Sequence of chain 1.A:
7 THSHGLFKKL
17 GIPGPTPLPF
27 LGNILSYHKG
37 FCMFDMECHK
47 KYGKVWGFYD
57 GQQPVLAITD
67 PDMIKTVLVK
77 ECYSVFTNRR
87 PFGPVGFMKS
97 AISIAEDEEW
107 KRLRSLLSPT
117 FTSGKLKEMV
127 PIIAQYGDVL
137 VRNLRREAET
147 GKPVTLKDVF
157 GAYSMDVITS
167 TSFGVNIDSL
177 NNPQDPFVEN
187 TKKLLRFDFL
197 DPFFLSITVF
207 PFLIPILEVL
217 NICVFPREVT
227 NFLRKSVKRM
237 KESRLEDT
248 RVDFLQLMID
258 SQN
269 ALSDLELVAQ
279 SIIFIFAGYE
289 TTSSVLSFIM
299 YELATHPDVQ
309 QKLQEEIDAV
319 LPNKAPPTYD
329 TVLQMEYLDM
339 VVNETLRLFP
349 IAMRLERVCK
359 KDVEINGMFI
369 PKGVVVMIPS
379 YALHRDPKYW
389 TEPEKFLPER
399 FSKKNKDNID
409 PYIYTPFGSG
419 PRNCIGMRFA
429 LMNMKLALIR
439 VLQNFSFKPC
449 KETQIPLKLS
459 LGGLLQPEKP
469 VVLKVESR

Binding-site contacts:
Ligand atom C47 contacts residue PHE88 of chain 1.A at 3.8 Å (hydrophobic).
Ligand atom C24 contacts residue PHE284 of chain 1.A at 3.6 Å (hydrophobic).
Ligand atom O37 contacts residue THR289 of chain 1.A at 3.9 Å.
Ligand atom C23 contacts residue LEU191 of chain 1.A at 3.9 Å (hydrophobic).
Ligand atom C21 contacts residue ILE281 of chain 1.A at 3.8 Å (hydrophobic).
Ligand atom C03 contacts residue ARG86 of chain 1.A at 3.9 Å.
Ligand atom C46 contacts residue PHE88 of chain 1.A at 3.5 Å (hydrophobic).
Ligand atom N05 contacts residue GLU354 of chain 1.A at 3.6 Å (salt-bridge).
Ligand atom C34 contacts residue ALA285 of chain 1.A at 3.8 Å (hydrophobic).
Ligand atom C19 contacts residue ILE100 of chain 1.A at 3.7 Å (hydrophobic).
Ligand atom C34 contacts residue HEM1 of chain 1.B at 2.6 Å.
Ligand atom C38 contacts residue ARG85 of chain 1.A at 3.7 Å.
Ligand atom C33 contacts residue HEM1 of chain 1.B at 4.0 Å.
Ligand atom C26 contacts residue PHE221 of chain 1.A at 3.6 Å (hydrophobic).
Ligand atom C18 contacts residue PHE88 of chain 1.A at 3.9 Å (hydrophobic).
Ligand atom C42 contacts residue HEM1 of chain 1.B at 3.6 Å.
Ligand atom C36 contacts residue HEM1 of chain 1.B at 3.0 Å.
Ligand atom C32 contacts residue ALA285 of chain 1.A at 3.9 Å (hydrophobic).
Ligand atom C36 contacts residue THR289 of chain 1.A at 3.7 Å.
Ligand atom C27 contacts residue PHE221 of chain 1.A at 3.6 Å (hydrophobic).
Ligand atom C25 contacts residue LEU190 of chain 1.A at 3.4 Å (hydrophobic).
Ligand atom N35 contacts residue HEM1 of chain 1.B at 2.1 Å.
Ligand atom C24 contacts residue LEU191 of chain 1.A at 3.5 Å (hydrophobic).
Ligand atom C03 contacts residue ASP56 of chain 1.A at 3.1 Å.
Ligand atom C26 contacts residue LEU190 of chain 1.A at 3.7 Å (hydrophobic).
Ligand atom C02 contacts residue ASP56 of chain 1.A at 3.8 Å.
Ligand atom C02 contacts residue ARG86 of chain 1.A at 3.5 Å.
Ligand atom C09 contacts residue ARG352 of chain 1.A at 3.9 Å.
Ligand atom C03 contacts residue THR204 of chain 1.A at 3.2 Å.
Ligand atom O30 contacts residue SER99 of chain 1.A at 2.8 Å (h-bond).
Ligand atom C25 contacts residue PHE284 of chain 1.A at 3.8 Å (hydrophobic).
Ligand atom O30 contacts residue ILE281 of chain 1.A at 3.6 Å.
Ligand atom C45 contacts residue PHE88 of chain 1.A at 3.5 Å (hydrophobic).
Ligand atom S49 contacts residue PHE193 of chain 1.A at 3.5 Å.
Ligand atom C46 contacts residue PHE193 of chain 1.A at 3.4 Å (hydrophobic).
Ligand atom C01 contacts residue THR204 of chain 1.A at 3.4 Å.
Ligand atom C33 contacts residue ALA285 of chain 1.A at 3.7 Å (hydrophobic).
Ligand atom C19 contacts residue SER99 of chain 1.A at 3.9 Å.
Ligand atom C21 contacts residue ILE100 of chain 1.A at 3.8 Å (hydrophobic).
Ligand atom C43 contacts residue HEM1 of chain 1.B at 3.4 Å.

This protein binds this small molecule.
Small molecule (SMILES): CC(C)c1nc(CN(C)C(=O)N[C@H](C(=O)N[C@H](CC[C@H](Cc2ccccc2)NC(=O)OCc2cnco2)Cc2ccccc2)C(C)C)cs1